Binding-site contacts:
Ligand atom N2 contacts residue ASN318 of chain 1.A at 3.0 Å (h-bond).
Ligand atom N2 contacts residue PRO566 of chain 1.A at 4.3 Å.
Ligand atom C3 contacts residue ASN318 of chain 1.A at 3.8 Å.
Ligand atom C1 contacts residue GLN567 of chain 1.A at 4.3 Å.
Ligand atom C2 contacts residue GLN567 of chain 1.A at 4.3 Å.
Ligand atom O7 contacts residue ASN318 of chain 1.A at 4.0 Å.
Ligand atom C8 contacts residue ASN318 of chain 1.A at 4.3 Å.
Ligand atom O6 contacts residue ASN318 of chain 1.A at 4.5 Å.
Ligand atom C7 contacts residue ASN318 of chain 1.A at 3.9 Å.
Ligand atom C4 contacts residue ASN318 of chain 1.A at 4.2 Å.
Ligand atom C2 contacts residue ASN318 of chain 1.A at 2.5 Å.
Ligand atom O5 contacts residue ASN318 of chain 1.A at 2.4 Å (h-bond).
Ligand atom C5 contacts residue ASN318 of chain 1.A at 3.7 Å.
Ligand atom C8 contacts residue PRO317 of chain 1.A at 3.6 Å (hydrophobic).
Ligand atom C8 contacts residue PRO566 of chain 1.A at 3.8 Å (hydrophobic).
Ligand atom C1 contacts residue ASN318 of chain 1.A at 1.4 Å.
Ligand atom C3 contacts residue GLN567 of chain 1.A at 3.9 Å.
Ligand atom N2 contacts residue GLN567 of chain 1.A at 4.1 Å.

Sequence of chain 1.A:
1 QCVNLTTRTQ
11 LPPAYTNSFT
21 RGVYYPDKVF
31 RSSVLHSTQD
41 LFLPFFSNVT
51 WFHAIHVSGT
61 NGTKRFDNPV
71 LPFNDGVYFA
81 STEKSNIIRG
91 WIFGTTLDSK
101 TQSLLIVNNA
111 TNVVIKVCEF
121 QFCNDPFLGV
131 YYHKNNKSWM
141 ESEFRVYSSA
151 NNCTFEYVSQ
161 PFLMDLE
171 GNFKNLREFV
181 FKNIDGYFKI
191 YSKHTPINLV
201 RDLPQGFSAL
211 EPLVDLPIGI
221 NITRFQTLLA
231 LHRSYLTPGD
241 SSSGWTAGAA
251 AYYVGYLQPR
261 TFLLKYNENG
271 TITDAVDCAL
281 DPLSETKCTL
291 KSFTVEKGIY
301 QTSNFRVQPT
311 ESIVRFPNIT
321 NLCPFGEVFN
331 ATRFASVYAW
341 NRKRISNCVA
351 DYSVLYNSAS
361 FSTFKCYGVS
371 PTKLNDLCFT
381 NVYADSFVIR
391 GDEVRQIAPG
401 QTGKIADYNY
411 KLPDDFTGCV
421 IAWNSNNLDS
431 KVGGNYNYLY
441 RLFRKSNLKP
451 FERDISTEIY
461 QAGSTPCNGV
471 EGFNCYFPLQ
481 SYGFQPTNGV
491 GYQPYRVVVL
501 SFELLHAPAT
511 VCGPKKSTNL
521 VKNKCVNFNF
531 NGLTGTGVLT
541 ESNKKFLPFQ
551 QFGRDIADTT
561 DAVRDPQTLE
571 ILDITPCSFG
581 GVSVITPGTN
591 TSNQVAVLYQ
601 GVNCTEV

The protein below binds the small molecule below.
Small molecule (SMILES): CC(=O)N[C@@H]1[C@@H](O)[C@H](O)[C@@H](CO)O[C@H]1O